Sequence of chain 58.F:
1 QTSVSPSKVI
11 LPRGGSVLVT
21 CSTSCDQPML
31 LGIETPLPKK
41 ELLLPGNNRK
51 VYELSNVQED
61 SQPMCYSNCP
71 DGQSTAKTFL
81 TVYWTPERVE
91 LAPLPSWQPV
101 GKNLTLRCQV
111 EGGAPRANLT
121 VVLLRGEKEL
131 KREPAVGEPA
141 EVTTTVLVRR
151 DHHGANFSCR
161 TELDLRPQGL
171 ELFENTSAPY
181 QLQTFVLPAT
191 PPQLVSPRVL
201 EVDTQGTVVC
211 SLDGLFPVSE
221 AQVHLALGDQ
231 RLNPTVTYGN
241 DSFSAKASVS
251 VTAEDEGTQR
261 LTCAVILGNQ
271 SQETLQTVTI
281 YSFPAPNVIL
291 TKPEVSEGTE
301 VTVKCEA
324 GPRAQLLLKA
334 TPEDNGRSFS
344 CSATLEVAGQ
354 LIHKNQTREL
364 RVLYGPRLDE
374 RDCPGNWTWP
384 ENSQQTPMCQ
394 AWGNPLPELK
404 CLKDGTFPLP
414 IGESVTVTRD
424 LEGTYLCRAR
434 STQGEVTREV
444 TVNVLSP

Binding-site contacts:
Ligand atom C2 contacts residue ASN240 of chain 58.F at 2.5 Å.
Ligand atom C1 contacts residue ASN240 of chain 58.F at 1.5 Å.
Ligand atom N2 contacts residue ASN240 of chain 58.F at 2.8 Å (h-bond).
Ligand atom C7 contacts residue ASN240 of chain 58.F at 3.2 Å.
Ligand atom O7 contacts residue GLY239 of chain 58.F at 3.6 Å.
Ligand atom C4 contacts residue ASN240 of chain 58.F at 4.3 Å.
Ligand atom C8 contacts residue ASN240 of chain 58.F at 3.9 Å.
Ligand atom O7 contacts residue ASN240 of chain 58.F at 3.0 Å (h-bond).
Ligand atom O5 contacts residue ASN240 of chain 58.F at 2.4 Å (h-bond).
Ligand atom C3 contacts residue ASN240 of chain 58.F at 3.7 Å.
Ligand atom C5 contacts residue ASN240 of chain 58.F at 3.7 Å.

The protein below binds the small molecule below.
Small molecule (SMILES): CC(=O)N[C@@H]1[C@@H](O)[C@H](O)[C@@H](CO)O[C@H]1O